Binding-site contacts:
Ligand atom C15 contacts residue PHE296 of chain 1.A at 3.3 Å (hydrophobic).
Ligand atom C9 contacts residue GLN293 of chain 1.A at 3.6 Å.
Ligand atom O3 contacts residue MET197 of chain 1.A at 3.6 Å.
Ligand atom C25 contacts residue SER132 of chain 1.A at 3.3 Å.
Ligand atom O5 contacts residue TYR83 of chain 1.A at 3.3 Å (h-bond).
Ligand atom C8 contacts residue PHE296 of chain 1.A at 3.3 Å (hydrophobic).
Ligand atom C16 contacts residue PHE296 of chain 1.A at 3.3 Å (hydrophobic).
Ligand atom C13 contacts residue GOL1 of chain 1.J at 3.8 Å.
Ligand atom C1 contacts residue ASP242 of chain 1.A at 3.3 Å.
Ligand atom N2 contacts residue PHE296 of chain 1.A at 3.6 Å.
Ligand atom O5 contacts residue ASN245 of chain 1.A at 3.5 Å (h-bond).
Ligand atom C11 contacts residue PHE264 of chain 1.A at 3.7 Å (hydrophobic).
Ligand atom O1 contacts residue ARS1 of chain 1.H at 2.5 Å.
Ligand atom O1 contacts residue MET197 of chain 1.A at 3.6 Å.
Ligand atom O4 contacts residue SER132 of chain 1.A at 3.4 Å.
Ligand atom C10 contacts residue PHE296 of chain 1.A at 3.7 Å (hydrophobic).
Ligand atom C3 contacts residue ARS1 of chain 1.H at 3.1 Å.
Ligand atom C26 contacts residue ASN245 of chain 1.A at 3.6 Å.
Ligand atom C1 contacts residue ARS1 of chain 1.H at 2.7 Å.
Ligand atom C18 contacts residue MET281 of chain 1.A at 3.3 Å (hydrophobic).
Ligand atom C7 contacts residue PHE296 of chain 1.A at 3.0 Å (hydrophobic).
Ligand atom C5 contacts residue PHE264 of chain 1.A at 3.6 Å (hydrophobic).
Ligand atom C6 contacts residue ARS1 of chain 1.H at 3.2 Å.
Ligand atom O2 contacts residue GOL1 of chain 1.J at 3.2 Å.
Ligand atom C2 contacts residue ARS1 of chain 1.H at 2.3 Å.
Ligand atom C9 contacts residue ILE260 of chain 1.A at 3.5 Å (hydrophobic).
Ligand atom C1 contacts residue MET197 of chain 1.A at 3.6 Å (hydrophobic).
Ligand atom C12 contacts residue SER292 of chain 1.A at 3.7 Å.
Ligand atom C5 contacts residue ILE260 of chain 1.A at 3.8 Å (hydrophobic).
Ligand atom C19 contacts residue MET281 of chain 1.A at 3.7 Å (hydrophobic).
Ligand atom C4 contacts residue ARS1 of chain 1.H at 3.8 Å.
Ligand atom C12 contacts residue GLN293 of chain 1.A at 3.7 Å.
Ligand atom N2 contacts residue GLN293 of chain 1.A at 3.1 Å (h-bond).
Ligand atom C9 contacts residue PHE296 of chain 1.A at 3.5 Å (hydrophobic).
Ligand atom C4 contacts residue PHE264 of chain 1.A at 3.5 Å (hydrophobic).
Ligand atom N1 contacts residue PHE296 of chain 1.A at 3.2 Å.
Ligand atom O4 contacts residue PHE264 of chain 1.A at 3.6 Å.
Ligand atom N4 contacts residue ASN245 of chain 1.A at 2.8 Å (h-bond).
Ligand atom C27 contacts residue ARS1 of chain 1.H at 2.4 Å.
Ligand atom C26 contacts residue PHE296 of chain 1.A at 3.7 Å (hydrophobic).

A small-molecule ligand and the protein it binds are described below.
Small molecule (SMILES): COc1cccc(Nc2c(C(N)=O)cnc3c(C)cc(S(=O)(=O)c4cccc(C(=O)N(C)C)c4)cc23)c1

Sequence of chain 1.A:
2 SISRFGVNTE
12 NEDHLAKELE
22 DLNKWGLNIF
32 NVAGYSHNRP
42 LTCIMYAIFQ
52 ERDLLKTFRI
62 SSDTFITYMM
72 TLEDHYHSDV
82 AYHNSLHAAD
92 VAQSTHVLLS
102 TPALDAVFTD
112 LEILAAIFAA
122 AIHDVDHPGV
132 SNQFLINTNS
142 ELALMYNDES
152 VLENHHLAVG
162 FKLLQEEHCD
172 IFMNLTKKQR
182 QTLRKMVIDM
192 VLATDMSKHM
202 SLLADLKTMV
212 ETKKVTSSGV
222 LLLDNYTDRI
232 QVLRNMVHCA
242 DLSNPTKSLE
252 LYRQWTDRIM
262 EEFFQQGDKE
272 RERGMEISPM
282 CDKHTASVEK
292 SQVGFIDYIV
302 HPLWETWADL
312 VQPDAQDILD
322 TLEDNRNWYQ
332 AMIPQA